This protein binds this small molecule.
Small molecule (SMILES): CC(C)CCC[C@@H](C)[C@H]1CC[C@H]2[C@@H]3CC=C4C[C@@H](O)CC[C@]4(C)[C@H]3CC[C@]12C

Sequence of chain 1.A:
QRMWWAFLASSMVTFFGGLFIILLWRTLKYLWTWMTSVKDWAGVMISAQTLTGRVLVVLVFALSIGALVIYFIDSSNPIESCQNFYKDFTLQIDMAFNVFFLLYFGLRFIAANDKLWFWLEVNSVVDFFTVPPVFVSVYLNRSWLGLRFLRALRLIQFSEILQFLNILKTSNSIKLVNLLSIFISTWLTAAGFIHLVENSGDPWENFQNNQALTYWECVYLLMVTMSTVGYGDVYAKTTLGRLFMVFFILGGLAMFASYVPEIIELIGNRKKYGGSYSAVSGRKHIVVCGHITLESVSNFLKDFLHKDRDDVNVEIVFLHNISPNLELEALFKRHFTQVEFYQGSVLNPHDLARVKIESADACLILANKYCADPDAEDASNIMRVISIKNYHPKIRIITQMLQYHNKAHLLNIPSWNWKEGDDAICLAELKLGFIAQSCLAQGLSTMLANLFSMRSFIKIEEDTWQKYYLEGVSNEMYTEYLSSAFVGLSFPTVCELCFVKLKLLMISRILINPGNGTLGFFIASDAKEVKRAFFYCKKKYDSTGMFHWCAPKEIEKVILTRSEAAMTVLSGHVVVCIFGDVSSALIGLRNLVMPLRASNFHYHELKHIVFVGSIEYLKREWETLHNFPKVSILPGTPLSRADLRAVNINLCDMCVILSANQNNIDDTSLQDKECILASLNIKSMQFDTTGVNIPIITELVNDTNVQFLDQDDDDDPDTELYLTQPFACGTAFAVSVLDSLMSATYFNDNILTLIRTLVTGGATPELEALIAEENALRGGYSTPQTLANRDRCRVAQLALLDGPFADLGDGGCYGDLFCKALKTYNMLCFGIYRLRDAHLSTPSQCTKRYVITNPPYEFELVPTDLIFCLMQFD

Binding-site contacts:
Ligand atom C27 contacts residue VAL31 of chain 1.A at 4.1 Å (hydrophobic).
Ligand atom C11 contacts residue TRP23 of chain 1.A at 4.0 Å (hydrophobic).
Ligand atom C12 contacts residue TRP23 of chain 1.A at 3.5 Å (hydrophobic).
Ligand atom C21 contacts residue ALA27 of chain 1.A at 4.1 Å (hydrophobic).
Ligand atom C18 contacts residue TRP23 of chain 1.A at 3.9 Å (hydrophobic).
Ligand atom O1 contacts residue GLN19 of chain 1.A at 4.1 Å.
Ligand atom C26 contacts residue MET30 of chain 1.A at 3.8 Å (hydrophobic).
Ligand atom C26 contacts residue VAL31 of chain 1.A at 4.5 Å (hydrophobic).
Ligand atom C19 contacts residue TRP23 of chain 1.A at 3.4 Å (hydrophobic).
Ligand atom C2 contacts residue GLN19 of chain 1.A at 4.4 Å.